Sequence of chain 1.F:
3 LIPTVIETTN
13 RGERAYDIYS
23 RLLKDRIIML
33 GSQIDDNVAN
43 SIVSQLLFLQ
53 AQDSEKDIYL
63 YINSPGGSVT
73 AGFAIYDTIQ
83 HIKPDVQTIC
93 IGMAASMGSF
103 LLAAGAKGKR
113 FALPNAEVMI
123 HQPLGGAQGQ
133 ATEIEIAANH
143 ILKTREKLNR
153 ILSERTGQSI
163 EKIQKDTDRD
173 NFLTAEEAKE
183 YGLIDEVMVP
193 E

Binding-site contacts:
Ligand atom F2 contacts residue LEU115 of chain 1.F at 3.7 Å.
Ligand atom O1 contacts residue LEU49 of chain 1.E at 3.8 Å.
Ligand atom O5 contacts residue TYR61 of chain 1.F at 3.7 Å.
Ligand atom C9 contacts residue MET190 of chain 1.F at 3.7 Å (hydrophobic).
Ligand atom C24 contacts residue TYR61 of chain 1.F at 3.8 Å (hydrophobic).
Ligand atom C24 contacts residue TYR63 of chain 1.F at 3.7 Å (hydrophobic).
Ligand atom C13 contacts residue THR80 of chain 1.E at 3.5 Å.
Ligand atom C26 contacts residue TYR61 of chain 1.F at 3.9 Å (hydrophobic).
Ligand atom C27 contacts residue GLN89 of chain 1.F at 3.3 Å.
Ligand atom F1 contacts residue ILE93 of chain 1.F at 3.5 Å.
Ligand atom C25 contacts residue TYR61 of chain 1.F at 3.6 Å (hydrophobic).
Ligand atom C12 contacts residue LEU49 of chain 1.E at 3.8 Å (hydrophobic).
Ligand atom C1 contacts residue ASP27 of chain 1.F at 3.9 Å.
Ligand atom F2 contacts residue THR80 of chain 1.E at 3.6 Å.
Ligand atom C23 contacts residue ILE29 of chain 1.F at 3.6 Å (hydrophobic).
Ligand atom C23 contacts residue ASP27 of chain 1.F at 3.7 Å.
Ligand atom C7 contacts residue TYR63 of chain 1.F at 3.6 Å (hydrophobic).
Ligand atom F2 contacts residue HIS83 of chain 1.E at 3.4 Å.
Ligand atom C13 contacts residue ILE93 of chain 1.F at 3.9 Å (hydrophobic).
Ligand atom F1 contacts residue LEU49 of chain 1.E at 3.6 Å.
Ligand atom N1 contacts residue TYR63 of chain 1.F at 3.1 Å (h-bond).
Ligand atom C21 contacts residue TYR61 of chain 1.F at 3.5 Å (hydrophobic).
Ligand atom O6 contacts residue GLN89 of chain 1.F at 3.8 Å.
Ligand atom C6 contacts residue TYR63 of chain 1.F at 3.2 Å (hydrophobic).
Ligand atom N3 contacts residue TYR61 of chain 1.F at 3.8 Å.
Ligand atom C4 contacts residue ILE29 of chain 1.F at 3.5 Å (hydrophobic).
Ligand atom O8 contacts residue GLU193 of chain 1.F at 3.6 Å.
Ligand atom C3 contacts residue LEU49 of chain 1.E at 3.8 Å (hydrophobic).
Ligand atom C2 contacts residue LEU24 of chain 1.F at 3.6 Å (hydrophobic).
Ligand atom C1 contacts residue ARG23 of chain 1.F at 3.6 Å.
Ligand atom C20 contacts residue TYR61 of chain 1.F at 3.8 Å (hydrophobic).
Ligand atom C27 contacts residue ILE91 of chain 1.F at 3.8 Å (hydrophobic).
Ligand atom C38 contacts residue GLU193 of chain 1.F at 3.7 Å.
Ligand atom C2 contacts residue ASP27 of chain 1.F at 3.8 Å.
Ligand atom O5 contacts residue TYR63 of chain 1.F at 2.9 Å (h-bond).
Ligand atom C15 contacts residue HIS83 of chain 1.E at 3.5 Å.
Ligand atom C3 contacts residue ALA53 of chain 1.E at 3.7 Å (hydrophobic).
Ligand atom F1 contacts residue VAL45 of chain 1.E at 3.7 Å.
Ligand atom C1 contacts residue ALA53 of chain 1.E at 3.6 Å (hydrophobic).
Ligand atom C7 contacts residue LEU49 of chain 1.E at 3.7 Å (hydrophobic).

Sequence of chain 1.E:
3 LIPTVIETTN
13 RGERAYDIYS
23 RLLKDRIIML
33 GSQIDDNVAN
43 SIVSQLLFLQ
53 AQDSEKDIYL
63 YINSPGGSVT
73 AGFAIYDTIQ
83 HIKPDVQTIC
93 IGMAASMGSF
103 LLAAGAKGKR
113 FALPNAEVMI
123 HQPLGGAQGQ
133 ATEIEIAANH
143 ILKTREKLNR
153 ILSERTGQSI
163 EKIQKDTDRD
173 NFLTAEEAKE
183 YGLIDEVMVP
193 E

This small molecule binds to this protein.
Small molecule (SMILES): CCCC/C=C/C(=O)N[C@@H](Cc1cc(F)cc(F)c1)C(=O)N[C@H]1COC(=O)[C@@H]2C[C@@H](C)CN2C(=O)[C@H](C)NC(=O)[C@@H]2CCCCN2C(=O)[C@@H]2CCCN2C1=O